Sequence of chain 1.A:
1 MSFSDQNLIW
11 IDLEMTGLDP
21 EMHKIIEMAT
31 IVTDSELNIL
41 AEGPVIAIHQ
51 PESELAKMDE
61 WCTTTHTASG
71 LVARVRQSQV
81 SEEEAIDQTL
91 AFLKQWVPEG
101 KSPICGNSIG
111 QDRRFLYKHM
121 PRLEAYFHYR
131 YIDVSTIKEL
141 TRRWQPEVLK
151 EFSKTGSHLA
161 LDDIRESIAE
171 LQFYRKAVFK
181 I

Binding-site contacts:
Ligand atom OP2 contacts residue SER135 of chain 1.A at 3.5 Å (h-bond).
Ligand atom N3 contacts residue LEU18 of chain 1.A at 3.7 Å.
Ligand atom O5' contacts residue HIS158 of chain 1.A at 3.5 Å.
Ligand atom P contacts residue SER135 of chain 1.A at 3.4 Å.
Ligand atom P contacts residue HIS158 of chain 1.A at 3.5 Å.
Ligand atom OP2 contacts residue ASN107 of chain 1.A at 3.3 Å.
Ligand atom OP1 contacts residue SER108 of chain 1.A at 3.0 Å (h-bond).
Ligand atom O3' contacts residue NA1 of chain 1.C at 2.5 Å (h-bond).
Ligand atom O4' contacts residue SER108 of chain 1.A at 3.4 Å.
Ligand atom C5' contacts residue GLU14 of chain 1.A at 3.7 Å.
Ligand atom O3' contacts residue GLU14 of chain 1.A at 2.8 Å (salt-bridge).
Ligand atom C2' contacts residue CYS62 of chain 1.A at 3.7 Å (hydrophobic).
Ligand atom O3' contacts residue MET15 of chain 1.A at 3.0 Å (h-bond).
Ligand atom OP1 contacts residue SER135 of chain 1.A at 2.5 Å (h-bond).
Ligand atom O2' contacts residue CYS62 of chain 1.A at 3.7 Å.
Ligand atom O2 contacts residue GLN111 of chain 1.A at 3.5 Å.
Ligand atom OP1 contacts residue NA1 of chain 1.C at 2.5 Å (h-bond).
Ligand atom C3' contacts residue GLU14 of chain 1.A at 3.6 Å.
Ligand atom C1' contacts residue LEU18 of chain 1.A at 3.6 Å (hydrophobic).
Ligand atom C6 contacts residue TRP61 of chain 1.A at 3.7 Å (hydrophobic).
Ligand atom O2 contacts residue LEU18 of chain 1.A at 3.6 Å.
Ligand atom OP1 contacts residue HIS158 of chain 1.A at 3.5 Å.
Ligand atom C4 contacts residue TRP61 of chain 1.A at 3.7 Å (hydrophobic).
Ligand atom C2 contacts residue TRP61 of chain 1.A at 3.7 Å (hydrophobic).
Ligand atom O5' contacts residue SER108 of chain 1.A at 3.2 Å (h-bond).
Ligand atom N1 contacts residue LEU18 of chain 1.A at 3.6 Å.
Ligand atom N3 contacts residue TRP61 of chain 1.A at 3.5 Å.
Ligand atom P contacts residue NA1 of chain 1.C at 3.1 Å.
Ligand atom O4 contacts residue TRP61 of chain 1.A at 3.7 Å.
Ligand atom C5 contacts residue TRP61 of chain 1.A at 3.6 Å (hydrophobic).
Ligand atom O2 contacts residue CYS62 of chain 1.A at 3.1 Å (h-bond).
Ligand atom OP2 contacts residue HIS158 of chain 1.A at 2.8 Å (h-bond).
Ligand atom C2 contacts residue LEU18 of chain 1.A at 3.7 Å (hydrophobic).
Ligand atom C4' contacts residue MET15 of chain 1.A at 3.7 Å (hydrophobic).
Ligand atom O2' contacts residue GLY17 of chain 1.A at 3.4 Å (h-bond).
Ligand atom N1 contacts residue TRP61 of chain 1.A at 3.6 Å.
Ligand atom O2' contacts residue MET15 of chain 1.A at 2.5 Å (h-bond).
Ligand atom O3' contacts residue HIS66 of chain 1.A at 2.9 Å (h-bond).
Ligand atom C2' contacts residue MET15 of chain 1.A at 3.5 Å (hydrophobic).
Ligand atom O2' contacts residue GLN111 of chain 1.A at 3.4 Å.

This small molecule binds to this protein.
Small molecule (SMILES): Nc1ccn([C@@H]2O[C@H](COP(=O)(O)O)[C@@H](O[P](=O)(O)OC[C@H]3O[C@@H](n4ccc(=O)[nH]c4=O)[C@H](O)[C@@H]3O)[C@H]2O)c(=O)n1